Binding-site contacts:
Ligand atom C04 contacts residue THR148 of chain 1.B at 3.4 Å.
Ligand atom C29 contacts residue ASP106 of chain 1.B at 3.1 Å.
Ligand atom N02 contacts residue LEU161 of chain 1.B at 3.5 Å.
Ligand atom C21 contacts residue THR148 of chain 1.B at 3.7 Å.
Ligand atom C29 contacts residue ASN272 of chain 1.B at 3.5 Å.
Ligand atom C06 contacts residue THR148 of chain 1.B at 3.3 Å.
Ligand atom O01 contacts residue PHE144 of chain 1.B at 2.9 Å (h-bond).
Ligand atom C25 contacts residue GLY176 of chain 1.B at 3.6 Å.
Ligand atom O03 contacts residue ASN272 of chain 1.B at 3.5 Å.
Ligand atom C31 contacts residue ASP106 of chain 1.B at 1.4 Å.
Ligand atom C09 contacts residue MET175 of chain 1.B at 3.7 Å (hydrophobic).
Ligand atom C17 contacts residue LEU161 of chain 1.B at 3.8 Å (hydrophobic).
Ligand atom C25 contacts residue VAL245 of chain 1.B at 3.6 Å (hydrophobic).
Ligand atom C21 contacts residue PHE144 of chain 1.B at 3.5 Å (hydrophobic).
Ligand atom C02 contacts residue THR148 of chain 1.B at 3.8 Å.
Ligand atom C30 contacts residue ASP106 of chain 1.B at 2.5 Å.
Ligand atom C21 contacts residue ALA145 of chain 1.B at 3.9 Å (hydrophobic).
Ligand atom C32 contacts residue VAL167 of chain 1.B at 3.7 Å (hydrophobic).
Ligand atom C34 contacts residue THR172 of chain 1.B at 3.8 Å.
Ligand atom N01 contacts residue PHE144 of chain 1.B at 3.7 Å.
Ligand atom C26 contacts residue THR172 of chain 1.B at 3.3 Å.
Ligand atom C30 contacts residue ASN272 of chain 1.B at 3.9 Å.
Ligand atom C29 contacts residue ASN41 of chain 1.B at 3.9 Å.
Ligand atom C25 contacts residue MET175 of chain 1.B at 3.3 Å (hydrophobic).
Ligand atom C20 contacts residue GLU170 of chain 1.B at 3.9 Å.
Ligand atom C05 contacts residue THR148 of chain 1.B at 3.4 Å.
Ligand atom O03 contacts residue VAL245 of chain 1.B at 3.7 Å.
Ligand atom C15 contacts residue THR148 of chain 1.B at 3.6 Å.
Ligand atom O01 contacts residue ALA145 of chain 1.B at 3.1 Å.
Ligand atom C27 contacts residue ASN272 of chain 1.B at 3.7 Å.
Ligand atom C19 contacts residue LEU161 of chain 1.B at 3.6 Å (hydrophobic).
Ligand atom O01 contacts residue THR148 of chain 1.B at 3.1 Å (h-bond).
Ligand atom C07 contacts residue THR148 of chain 1.B at 2.9 Å.
Ligand atom C18 contacts residue LEU161 of chain 1.B at 3.5 Å (hydrophobic).
Ligand atom C22 contacts residue MET175 of chain 1.B at 3.4 Å (hydrophobic).
Ligand atom N01 contacts residue ALA145 of chain 1.B at 3.7 Å.
Ligand atom C23 contacts residue MET175 of chain 1.B at 3.5 Å (hydrophobic).
Ligand atom O03 contacts residue GLY176 of chain 1.B at 3.6 Å.
Ligand atom C34 contacts residue VAL167 of chain 1.B at 3.1 Å (hydrophobic).
Ligand atom C28 contacts residue ASN272 of chain 1.B at 3.8 Å.

Sequence of chain 1.B:
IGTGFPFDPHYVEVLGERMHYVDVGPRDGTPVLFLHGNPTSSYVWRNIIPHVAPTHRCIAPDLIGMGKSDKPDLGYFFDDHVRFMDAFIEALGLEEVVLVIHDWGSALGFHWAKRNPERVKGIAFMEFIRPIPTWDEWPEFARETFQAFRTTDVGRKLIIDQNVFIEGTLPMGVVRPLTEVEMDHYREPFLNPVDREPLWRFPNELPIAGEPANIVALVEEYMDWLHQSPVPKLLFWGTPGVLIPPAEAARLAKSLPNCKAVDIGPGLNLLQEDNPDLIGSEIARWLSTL

A protein and the small-molecule ligand that binds it are described below.
Small molecule (SMILES): CN=C1C=CC2=C(c3ccc(C(=O)NCCOCCOCCCCCCCl)cc3C)c3ccc(N)cc3[Si](C)(C)C2=C1